This protein binds this small molecule.
Small molecule (SMILES): CC(C)C[C@H](NC(=O)[C@@H](N)C(C)C)C(=O)N[C@H](C(=O)N[C@@H](CO)C(=O)N1CCC[C@H]1C(=O)N[C@H](C(=O)N1CCC[C@H]1C=O)C(C)C)[C@@H](C)O

Binding-site contacts:
Ligand atom OG contacts residue PRO97 of chain 1.A at 3.1 Å.
Ligand atom CD contacts residue TRP71 of chain 1.A at 3.8 Å (hydrophobic).
Ligand atom O contacts residue TRP71 of chain 1.A at 3.6 Å (h-bond).
Ligand atom CB contacts residue TYR87 of chain 1.A at 3.7 Å (hydrophobic).
Ligand atom CB contacts residue PRO97 of chain 1.A at 4.1 Å (hydrophobic).
Ligand atom CG contacts residue TRP71 of chain 1.A at 3.8 Å (hydrophobic).
Ligand atom CD contacts residue PHE89 of chain 1.A at 3.6 Å (hydrophobic).
Ligand atom C contacts residue PHE89 of chain 1.A at 4.1 Å (hydrophobic).
Ligand atom CD contacts residue TYR87 of chain 1.A at 3.6 Å (hydrophobic).
Ligand atom CA contacts residue TRP71 of chain 1.A at 4.2 Å (hydrophobic).
Ligand atom OG contacts residue ALA98 of chain 1.A at 3.0 Å (h-bond).
Ligand atom CB contacts residue ALA98 of chain 1.A at 4.0 Å (hydrophobic).
Ligand atom CG contacts residue TYR87 of chain 1.A at 3.8 Å (hydrophobic).
Ligand atom CB contacts residue ALA98 of chain 1.A at 3.5 Å (hydrophobic).
Ligand atom CA contacts residue ILE100 of chain 1.A at 4.0 Å (hydrophobic).
Ligand atom N contacts residue PHE89 of chain 1.A at 4.0 Å.
Ligand atom CA contacts residue ALA98 of chain 1.A at 3.4 Å (hydrophobic).
Ligand atom CG contacts residue PHE89 of chain 1.A at 3.4 Å (hydrophobic).
Ligand atom N contacts residue TRP71 of chain 1.A at 4.0 Å.
Ligand atom CD1 contacts residue GLN85 of chain 1.A at 3.9 Å.
Ligand atom OG1 contacts residue ALA98 of chain 1.A at 3.6 Å (h-bond).
Ligand atom CB contacts residue ILE100 of chain 1.A at 4.1 Å (hydrophobic).
Ligand atom OG contacts residue LYS18 of chain 1.A at 3.2 Å.
Ligand atom CG contacts residue VAL62 of chain 1.A at 3.7 Å (hydrophobic).
Ligand atom O contacts residue ALA99 of chain 1.A at 3.6 Å.
Ligand atom C contacts residue ILE100 of chain 1.A at 4.0 Å (hydrophobic).
Ligand atom CD2 contacts residue PHE64 of chain 1.A at 3.5 Å (hydrophobic).
Ligand atom N contacts residue ILE100 of chain 1.A at 4.0 Å.
Ligand atom O contacts residue ILE100 of chain 1.A at 2.8 Å (h-bond).
Ligand atom OG1 contacts residue PRO97 of chain 1.A at 3.9 Å.
Ligand atom C contacts residue ALA98 of chain 1.A at 3.5 Å (hydrophobic).
Ligand atom CB contacts residue TRP71 of chain 1.A at 3.5 Å (hydrophobic).
Ligand atom O contacts residue PHE89 of chain 1.A at 3.6 Å.
Ligand atom CD1 contacts residue PHE64 of chain 1.A at 3.9 Å (hydrophobic).
Ligand atom CB contacts residue LYS18 of chain 1.A at 3.9 Å.
Ligand atom N contacts residue ALA98 of chain 1.A at 2.7 Å (h-bond).
Ligand atom CA contacts residue ALA98 of chain 1.A at 3.6 Å (hydrophobic).
Ligand atom O contacts residue PRO97 of chain 1.A at 3.3 Å.
Ligand atom O contacts residue ALA98 of chain 1.A at 4.2 Å.
Ligand atom OG contacts residue ILE96 of chain 1.A at 3.7 Å.

Sequence of chain 1.A:
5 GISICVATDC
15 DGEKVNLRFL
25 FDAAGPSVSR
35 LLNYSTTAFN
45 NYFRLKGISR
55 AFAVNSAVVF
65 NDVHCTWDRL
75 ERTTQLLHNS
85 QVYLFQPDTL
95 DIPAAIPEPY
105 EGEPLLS